Sequence of chain 1.HB:
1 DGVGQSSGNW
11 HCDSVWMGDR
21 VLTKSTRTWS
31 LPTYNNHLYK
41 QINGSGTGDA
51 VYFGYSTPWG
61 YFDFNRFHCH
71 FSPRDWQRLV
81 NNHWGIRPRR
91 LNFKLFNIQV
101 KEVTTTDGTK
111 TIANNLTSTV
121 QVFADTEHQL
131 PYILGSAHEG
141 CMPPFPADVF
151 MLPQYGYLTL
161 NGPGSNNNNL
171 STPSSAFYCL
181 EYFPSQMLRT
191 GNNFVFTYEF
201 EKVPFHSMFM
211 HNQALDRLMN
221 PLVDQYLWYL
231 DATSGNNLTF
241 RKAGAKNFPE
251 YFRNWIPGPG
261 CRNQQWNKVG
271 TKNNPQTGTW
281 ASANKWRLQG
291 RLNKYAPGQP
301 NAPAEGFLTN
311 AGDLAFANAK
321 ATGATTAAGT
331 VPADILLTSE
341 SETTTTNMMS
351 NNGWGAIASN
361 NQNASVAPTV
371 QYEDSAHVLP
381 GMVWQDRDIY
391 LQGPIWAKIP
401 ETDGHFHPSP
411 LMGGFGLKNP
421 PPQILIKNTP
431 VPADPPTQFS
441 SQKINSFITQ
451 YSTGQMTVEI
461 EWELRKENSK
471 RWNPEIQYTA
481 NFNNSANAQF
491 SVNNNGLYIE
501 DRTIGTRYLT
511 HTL

The small molecule below binds the protein below.
Small molecule (SMILES): Nc1ncnc2c1ncn2[C@H]1C[C@H](O)[C@@H](COP(=O)(O)O)O1

Sequence of chain 1.K:
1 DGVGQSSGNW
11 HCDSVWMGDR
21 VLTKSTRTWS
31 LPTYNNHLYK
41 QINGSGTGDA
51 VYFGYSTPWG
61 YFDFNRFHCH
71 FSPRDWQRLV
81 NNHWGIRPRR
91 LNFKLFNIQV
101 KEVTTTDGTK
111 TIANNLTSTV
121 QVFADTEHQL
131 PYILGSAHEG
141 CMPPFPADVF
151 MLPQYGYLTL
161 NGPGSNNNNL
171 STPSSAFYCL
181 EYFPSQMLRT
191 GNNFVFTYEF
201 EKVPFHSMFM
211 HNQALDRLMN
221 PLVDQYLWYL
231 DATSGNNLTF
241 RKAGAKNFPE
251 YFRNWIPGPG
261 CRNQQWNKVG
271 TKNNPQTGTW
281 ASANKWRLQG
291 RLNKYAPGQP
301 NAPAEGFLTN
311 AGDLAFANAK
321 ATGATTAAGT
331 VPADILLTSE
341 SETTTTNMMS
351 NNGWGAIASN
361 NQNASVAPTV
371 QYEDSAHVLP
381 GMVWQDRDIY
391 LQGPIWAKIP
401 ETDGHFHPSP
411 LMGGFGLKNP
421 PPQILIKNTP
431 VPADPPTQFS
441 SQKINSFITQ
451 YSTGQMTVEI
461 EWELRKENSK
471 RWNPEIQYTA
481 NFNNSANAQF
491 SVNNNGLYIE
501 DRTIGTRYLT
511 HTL

Binding-site contacts:
Ligand atom C2 contacts residue GLY416 of chain 1.HB at 3.6 Å.
Ligand atom N1 contacts residue PRO408 of chain 1.HB at 3.8 Å.
Ligand atom N6 contacts residue GLY416 of chain 1.HB at 3.7 Å.
Ligand atom C2' contacts residue HIS407 of chain 1.HB at 4.0 Å.
Ligand atom O2P contacts residue HIS407 of chain 1.HB at 4.1 Å.
Ligand atom C1' contacts residue PRO408 of chain 1.HB at 3.9 Å (hydrophobic).
Ligand atom N7 contacts residue PRO204 of chain 1.HB at 4.1 Å.
Ligand atom C5 contacts residue PRO204 of chain 1.HB at 4.1 Å (hydrophobic).
Ligand atom N6 contacts residue PHE415 of chain 1.HB at 4.4 Å.
Ligand atom C2' contacts residue PRO408 of chain 1.HB at 4.3 Å (hydrophobic).
Ligand atom C2 contacts residue PRO408 of chain 1.HB at 4.0 Å (hydrophobic).
Ligand atom N9 contacts residue HIS407 of chain 1.HB at 4.4 Å.
Ligand atom N7 contacts residue HIS407 of chain 1.HB at 3.8 Å.
Ligand atom C5 contacts residue PRO408 of chain 1.HB at 4.2 Å (hydrophobic).
Ligand atom N1 contacts residue GLY416 of chain 1.HB at 3.1 Å (h-bond).
Ligand atom N6 contacts residue PRO408 of chain 1.HB at 4.0 Å.
Ligand atom N3 contacts residue PRO408 of chain 1.HB at 3.6 Å.
Ligand atom C6 contacts residue PRO408 of chain 1.HB at 3.8 Å (hydrophobic).
Ligand atom C2 contacts residue ILE399 of chain 1.HB at 4.3 Å (hydrophobic).
Ligand atom N6 contacts residue SER409 of chain 1.HB at 3.3 Å (h-bond).
Ligand atom O2P contacts residue ASP403 of chain 1.K at 3.9 Å.
Ligand atom C8 contacts residue HIS407 of chain 1.HB at 3.4 Å.
Ligand atom C5 contacts residue SER409 of chain 1.HB at 3.7 Å.
Ligand atom C4 contacts residue PRO408 of chain 1.HB at 3.9 Å (hydrophobic).
Ligand atom C6 contacts residue PRO204 of chain 1.HB at 4.3 Å (hydrophobic).
Ligand atom O1P contacts residue HIS405 of chain 1.K at 3.9 Å.
Ligand atom N7 contacts residue SER409 of chain 1.HB at 3.2 Å (h-bond).
Ligand atom O2P contacts residue GLY404 of chain 1.K at 4.2 Å.
Ligand atom N9 contacts residue PRO408 of chain 1.HB at 3.8 Å.
Ligand atom C6 contacts residue SER409 of chain 1.HB at 3.8 Å.
Ligand atom N6 contacts residue PRO204 of chain 1.HB at 4.4 Å.
Ligand atom C8 contacts residue PRO408 of chain 1.HB at 4.4 Å (hydrophobic).
Ligand atom C8 contacts residue SER409 of chain 1.HB at 4.2 Å.
Ligand atom C6 contacts residue GLY416 of chain 1.HB at 4.2 Å.
Ligand atom N6 contacts residue GLY414 of chain 1.HB at 4.4 Å.